The protein below binds the small molecule below.
Small molecule (SMILES): CN1CCc2cc(Nc3ncc(C4CC4)c(NCCCNC(=O)C4CCC4)n3)ccc2C1

Binding-site contacts:
Ligand atom C16 contacts residue ILE23 of chain 1.D at 3.6 Å (hydrophobic).
Ligand atom C2 contacts residue HIS25 of chain 1.D at 3.5 Å.
Ligand atom C9 contacts residue LEU146 of chain 1.D at 3.8 Å (hydrophobic).
Ligand atom C3 contacts residue GLY26 of chain 1.D at 3.7 Å.
Ligand atom O contacts residue VAL31 of chain 1.D at 3.8 Å.
Ligand atom C19 contacts residue CYS96 of chain 1.D at 3.5 Å (hydrophobic).
Ligand atom C20 contacts residue LEU146 of chain 1.D at 3.4 Å (hydrophobic).
Ligand atom C15 contacts residue ASP103 of chain 1.D at 3.0 Å.
Ligand atom N4 contacts residue ASP103 of chain 1.D at 2.9 Å (salt-bridge).
Ligand atom C13 contacts residue GLY99 of chain 1.D at 3.8 Å.
Ligand atom C4 contacts residue LYS47 of chain 1.D at 3.8 Å.
Ligand atom C23 contacts residue ALA45 of chain 1.D at 3.8 Å (hydrophobic).
Ligand atom N3 contacts residue TYR95 of chain 1.D at 3.6 Å.
Ligand atom N5 contacts residue LEU146 of chain 1.D at 3.7 Å.
Ligand atom C24 contacts residue GLU94 of chain 1.D at 3.7 Å.
Ligand atom C23 contacts residue MET93 of chain 1.D at 3.2 Å (hydrophobic).
Ligand atom N contacts residue ASN144 of chain 1.D at 3.5 Å (h-bond).
Ligand atom C21 contacts residue LEU146 of chain 1.D at 3.4 Å (hydrophobic).
Ligand atom C9 contacts residue ILE23 of chain 1.D at 3.8 Å (hydrophobic).
Ligand atom N2 contacts residue ILE23 of chain 1.D at 3.6 Å.
Ligand atom C20 contacts residue CYS96 of chain 1.D at 3.6 Å (hydrophobic).
Ligand atom C19 contacts residue GLY99 of chain 1.D at 3.8 Å.
Ligand atom C3 contacts residue HIS25 of chain 1.D at 3.9 Å.
Ligand atom C24 contacts residue VAL77 of chain 1.D at 3.3 Å (hydrophobic).
Ligand atom C1 contacts residue ASP166 of chain 1.D at 3.6 Å.
Ligand atom C16 contacts residue ASP103 of chain 1.D at 3.8 Å.
Ligand atom C4 contacts residue VAL31 of chain 1.D at 3.8 Å (hydrophobic).
Ligand atom C24 contacts residue MET93 of chain 1.D at 3.5 Å (hydrophobic).
Ligand atom C14 contacts residue ASP103 of chain 1.D at 3.8 Å.
Ligand atom C3 contacts residue ALA29 of chain 1.D at 3.9 Å (hydrophobic).
Ligand atom C20 contacts residue GLU94 of chain 1.D at 3.5 Å.
Ligand atom N3 contacts residue CYS96 of chain 1.D at 3.0 Å (h-bond).
Ligand atom C8 contacts residue LEU146 of chain 1.D at 3.5 Å (hydrophobic).
Ligand atom C18 contacts residue GLY99 of chain 1.D at 3.7 Å.
Ligand atom N5 contacts residue CYS96 of chain 1.D at 2.9 Å (h-bond).
Ligand atom C17 contacts residue ILE23 of chain 1.D at 3.6 Å (hydrophobic).
Ligand atom N2 contacts residue LEU146 of chain 1.D at 3.7 Å.
Ligand atom C19 contacts residue TYR95 of chain 1.D at 3.5 Å (hydrophobic).
Ligand atom C5 contacts residue GLN143 of chain 1.D at 3.5 Å.
Ligand atom C10 contacts residue CYS96 of chain 1.D at 3.5 Å (hydrophobic).

Sequence of chain 1.D:
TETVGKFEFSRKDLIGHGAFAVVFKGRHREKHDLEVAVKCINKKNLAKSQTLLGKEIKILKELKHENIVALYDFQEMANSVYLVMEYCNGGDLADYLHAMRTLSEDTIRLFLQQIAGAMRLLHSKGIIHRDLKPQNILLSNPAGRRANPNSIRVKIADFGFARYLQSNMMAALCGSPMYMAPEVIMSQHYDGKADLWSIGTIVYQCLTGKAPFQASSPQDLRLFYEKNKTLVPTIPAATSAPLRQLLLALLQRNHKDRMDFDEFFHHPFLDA